The protein below binds the small molecule below.
Small molecule (SMILES): CC(=O)N[C@@H]1[C@@H](O)[C@H](O)[C@@H](CO)O[C@H]1O

Sequence of chain 58.B:
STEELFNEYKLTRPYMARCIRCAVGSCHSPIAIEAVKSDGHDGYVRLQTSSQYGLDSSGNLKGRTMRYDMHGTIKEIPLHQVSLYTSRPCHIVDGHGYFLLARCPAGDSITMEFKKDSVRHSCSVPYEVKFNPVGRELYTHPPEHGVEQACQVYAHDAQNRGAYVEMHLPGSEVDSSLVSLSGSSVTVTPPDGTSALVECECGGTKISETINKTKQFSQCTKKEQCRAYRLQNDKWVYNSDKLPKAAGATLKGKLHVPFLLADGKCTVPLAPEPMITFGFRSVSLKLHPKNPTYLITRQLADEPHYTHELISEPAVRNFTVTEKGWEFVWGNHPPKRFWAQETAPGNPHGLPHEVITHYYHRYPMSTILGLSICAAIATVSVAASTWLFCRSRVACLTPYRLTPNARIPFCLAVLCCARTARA

Binding-site contacts:
Ligand atom C5 contacts residue ASN212 of chain 58.B at 3.7 Å.
Ligand atom C4 contacts residue ASN212 of chain 58.B at 4.2 Å.
Ligand atom C1 contacts residue ASN212 of chain 58.B at 1.4 Å.
Ligand atom N2 contacts residue ASN212 of chain 58.B at 2.9 Å (h-bond).
Ligand atom C2 contacts residue ASN212 of chain 58.B at 2.5 Å.
Ligand atom C3 contacts residue ASN212 of chain 58.B at 3.8 Å.
Ligand atom C1 contacts residue ILE211 of chain 58.B at 4.1 Å (hydrophobic).
Ligand atom C7 contacts residue ASN212 of chain 58.B at 3.9 Å.
Ligand atom O5 contacts residue ASN212 of chain 58.B at 2.4 Å (h-bond).
Ligand atom N2 contacts residue ILE211 of chain 58.B at 4.0 Å.
Ligand atom O7 contacts residue ASN212 of chain 58.B at 4.5 Å.
Ligand atom O6 contacts residue ASN212 of chain 58.B at 4.4 Å.